Sequence of chain 1.C:
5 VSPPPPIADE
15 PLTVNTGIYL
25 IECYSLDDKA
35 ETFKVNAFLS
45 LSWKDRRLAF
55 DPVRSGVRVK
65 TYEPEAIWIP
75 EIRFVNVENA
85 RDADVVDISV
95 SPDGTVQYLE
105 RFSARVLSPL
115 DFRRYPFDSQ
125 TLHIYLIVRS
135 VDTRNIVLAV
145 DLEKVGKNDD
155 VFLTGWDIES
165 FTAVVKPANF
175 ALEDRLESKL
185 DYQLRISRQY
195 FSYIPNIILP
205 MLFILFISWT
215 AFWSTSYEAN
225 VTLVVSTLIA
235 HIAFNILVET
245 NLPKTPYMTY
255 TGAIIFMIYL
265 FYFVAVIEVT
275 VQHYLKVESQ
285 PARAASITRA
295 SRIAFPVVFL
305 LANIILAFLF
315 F

This small molecule binds to this protein.
Small molecule (SMILES): CN[C@@]1(c2ccccc2Cl)CCCCC1=O

Binding-site contacts:
Ligand atom CAJ contacts residue PHE174 of chain 1.D at 3.8 Å (hydrophobic).
Ligand atom CAA contacts residue ASN152 of chain 1.C at 3.8 Å.
Ligand atom CAE contacts residue ASN152 of chain 1.C at 3.6 Å.
Ligand atom CAG contacts residue TYR23 of chain 1.C at 4.3 Å (hydrophobic).
Ligand atom CLAP contacts residue LYS183 of chain 1.D at 3.0 Å.
Ligand atom CAM contacts residue ASP154 of chain 1.C at 3.5 Å.
Ligand atom CAH contacts residue PHE174 of chain 1.D at 3.3 Å (hydrophobic).
Ligand atom CAA contacts residue PHE174 of chain 1.D at 4.2 Å (hydrophobic).
Ligand atom OAO contacts residue TYR23 of chain 1.C at 3.7 Å.
Ligand atom CAF contacts residue ASP154 of chain 1.C at 4.4 Å.
Ligand atom CAC contacts residue ASN152 of chain 1.C at 3.2 Å.
Ligand atom CAD contacts residue PHE174 of chain 1.D at 4.3 Å (hydrophobic).
Ligand atom CAB contacts residue PHE174 of chain 1.D at 4.3 Å (hydrophobic).
Ligand atom CAI contacts residue PHE174 of chain 1.D at 3.9 Å (hydrophobic).
Ligand atom CAD contacts residue VAL79 of chain 1.D at 3.7 Å (hydrophobic).
Ligand atom CAG contacts residue ASN152 of chain 1.C at 4.1 Å.
Ligand atom CAA contacts residue TYR23 of chain 1.C at 3.6 Å (hydrophobic).
Ligand atom CAD contacts residue ILE131 of chain 1.D at 4.3 Å (hydrophobic).
Ligand atom NAN contacts residue ASP154 of chain 1.C at 3.6 Å.
Ligand atom CAL contacts residue ASN152 of chain 1.C at 3.8 Å.
Ligand atom CAB contacts residue VAL79 of chain 1.D at 4.3 Å (hydrophobic).
Ligand atom CAC contacts residue LEU176 of chain 1.D at 4.3 Å (hydrophobic).
Ligand atom CAK contacts residue ASP154 of chain 1.C at 4.2 Å.
Ligand atom CAJ contacts residue LYS183 of chain 1.D at 3.7 Å.
Ligand atom CAF contacts residue ASN152 of chain 1.C at 4.0 Å.
Ligand atom CAM contacts residue ASP153 of chain 1.C at 3.3 Å.
Ligand atom CAC contacts residue TYR23 of chain 1.C at 3.2 Å (hydrophobic).
Ligand atom CAM contacts residue ASN152 of chain 1.C at 3.6 Å.
Ligand atom NAN contacts residue ASN152 of chain 1.C at 2.9 Å (h-bond).
Ligand atom CAC contacts residue PHE174 of chain 1.D at 3.9 Å (hydrophobic).
Ligand atom CAK contacts residue LYS183 of chain 1.D at 3.7 Å.
Ligand atom NAN contacts residue ASP153 of chain 1.C at 3.5 Å (salt-bridge).
Ligand atom OAO contacts residue ASP153 of chain 1.C at 3.8 Å.
Ligand atom CAF contacts residue PHE174 of chain 1.D at 4.1 Å (hydrophobic).
Ligand atom CAG contacts residue PHE174 of chain 1.D at 4.2 Å (hydrophobic).
Ligand atom CAE contacts residue PHE174 of chain 1.D at 4.0 Å (hydrophobic).
Ligand atom CAB contacts residue LEU176 of chain 1.D at 4.0 Å (hydrophobic).
Ligand atom CAA contacts residue LEU176 of chain 1.D at 3.4 Å (hydrophobic).
Ligand atom OAO contacts residue ASN152 of chain 1.C at 3.6 Å.
Ligand atom CLAP contacts residue ASP154 of chain 1.C at 3.4 Å.

Sequence of chain 1.D:
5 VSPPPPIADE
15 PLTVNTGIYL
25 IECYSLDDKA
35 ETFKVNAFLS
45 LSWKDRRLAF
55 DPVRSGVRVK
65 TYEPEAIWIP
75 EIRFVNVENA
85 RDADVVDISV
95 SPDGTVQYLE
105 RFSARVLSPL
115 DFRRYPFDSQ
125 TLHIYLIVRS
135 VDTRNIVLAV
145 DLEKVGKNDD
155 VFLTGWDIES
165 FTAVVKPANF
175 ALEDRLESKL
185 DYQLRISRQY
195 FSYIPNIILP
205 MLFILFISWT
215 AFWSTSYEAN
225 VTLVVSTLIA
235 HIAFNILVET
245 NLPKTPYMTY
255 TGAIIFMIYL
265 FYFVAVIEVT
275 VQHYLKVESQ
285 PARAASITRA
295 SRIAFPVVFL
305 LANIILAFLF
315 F